Binding-site contacts:
Ligand atom C5 contacts residue THR1100 of chain 1.B at 4.3 Å.
Ligand atom C7 contacts residue ASN1098 of chain 1.B at 3.3 Å.
Ligand atom C4 contacts residue HIS1101 of chain 1.B at 4.1 Å.
Ligand atom O7 contacts residue ASN1098 of chain 1.B at 3.4 Å (h-bond).
Ligand atom O5 contacts residue PHE1103 of chain 1.B at 4.1 Å.
Ligand atom C2 contacts residue THR1100 of chain 1.B at 3.5 Å.
Ligand atom C8 contacts residue ASN1098 of chain 1.B at 3.7 Å.
Ligand atom C7 contacts residue THR1100 of chain 1.B at 4.3 Å.
Ligand atom C1 contacts residue ASN1098 of chain 1.B at 1.4 Å.
Ligand atom N2 contacts residue THR1100 of chain 1.B at 3.2 Å (h-bond).
Ligand atom O3 contacts residue THR1100 of chain 1.B at 4.3 Å.
Ligand atom C4 contacts residue THR1100 of chain 1.B at 4.4 Å.
Ligand atom C5 contacts residue ASN1098 of chain 1.B at 3.7 Å.
Ligand atom C5 contacts residue HIS1101 of chain 1.B at 3.5 Å.
Ligand atom N2 contacts residue ASN1098 of chain 1.B at 2.9 Å (h-bond).
Ligand atom C3 contacts residue ASN1098 of chain 1.B at 3.8 Å.
Ligand atom C1 contacts residue THR1100 of chain 1.B at 3.4 Å.
Ligand atom C3 contacts residue THR1100 of chain 1.B at 3.4 Å.
Ligand atom O5 contacts residue THR1100 of chain 1.B at 4.4 Å.
Ligand atom C6 contacts residue HIS1101 of chain 1.B at 4.4 Å.
Ligand atom C3 contacts residue HIS1101 of chain 1.B at 4.1 Å.
Ligand atom O4 contacts residue HIS1101 of chain 1.B at 3.8 Å.
Ligand atom C1 contacts residue HIS1101 of chain 1.B at 4.0 Å.
Ligand atom O5 contacts residue HIS1101 of chain 1.B at 4.1 Å.
Ligand atom O5 contacts residue ASN1098 of chain 1.B at 2.4 Å (h-bond).
Ligand atom O6 contacts residue HIS1101 of chain 1.B at 4.0 Å.
Ligand atom C6 contacts residue PHE1103 of chain 1.B at 3.9 Å (hydrophobic).
Ligand atom C4 contacts residue ASN1098 of chain 1.B at 4.2 Å.
Ligand atom C2 contacts residue ASN1098 of chain 1.B at 2.5 Å.
Ligand atom C5 contacts residue PHE1103 of chain 1.B at 4.3 Å (hydrophobic).
Ligand atom O6 contacts residue PHE1103 of chain 1.B at 3.3 Å.

Sequence of chain 1.B:
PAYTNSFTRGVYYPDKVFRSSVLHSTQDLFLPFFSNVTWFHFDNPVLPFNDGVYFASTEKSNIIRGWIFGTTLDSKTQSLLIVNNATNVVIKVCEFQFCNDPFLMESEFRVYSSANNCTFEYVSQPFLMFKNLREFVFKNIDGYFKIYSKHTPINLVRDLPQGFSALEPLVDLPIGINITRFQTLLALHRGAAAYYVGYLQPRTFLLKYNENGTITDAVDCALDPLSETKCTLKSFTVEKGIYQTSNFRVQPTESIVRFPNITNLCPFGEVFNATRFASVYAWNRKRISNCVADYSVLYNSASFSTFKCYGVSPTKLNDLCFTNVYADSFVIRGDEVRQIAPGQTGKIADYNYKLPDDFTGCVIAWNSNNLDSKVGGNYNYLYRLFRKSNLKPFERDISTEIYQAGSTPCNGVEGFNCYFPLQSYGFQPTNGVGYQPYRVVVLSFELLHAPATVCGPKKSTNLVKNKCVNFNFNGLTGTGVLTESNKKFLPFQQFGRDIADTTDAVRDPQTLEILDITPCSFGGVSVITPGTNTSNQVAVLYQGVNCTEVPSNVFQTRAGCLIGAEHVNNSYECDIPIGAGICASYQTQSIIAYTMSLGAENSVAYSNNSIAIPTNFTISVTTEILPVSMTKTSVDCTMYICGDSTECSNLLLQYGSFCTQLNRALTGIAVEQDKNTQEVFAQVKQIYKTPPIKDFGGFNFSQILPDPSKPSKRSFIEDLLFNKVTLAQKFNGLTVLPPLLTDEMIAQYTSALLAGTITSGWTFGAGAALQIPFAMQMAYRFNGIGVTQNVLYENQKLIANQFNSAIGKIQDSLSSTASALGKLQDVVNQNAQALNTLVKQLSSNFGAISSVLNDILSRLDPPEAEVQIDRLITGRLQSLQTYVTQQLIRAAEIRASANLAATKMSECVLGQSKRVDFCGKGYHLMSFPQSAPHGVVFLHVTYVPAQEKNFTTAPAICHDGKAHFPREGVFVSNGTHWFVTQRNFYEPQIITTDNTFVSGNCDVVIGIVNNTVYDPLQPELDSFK

The protein below binds the small molecule below.
Small molecule (SMILES): CC(=O)N[C@@H]1[C@@H](O)[C@H](O)[C@@H](CO)O[C@H]1O